A protein and the small-molecule ligand that binds it are described below.
Small molecule (SMILES): CC(=O)N[C@@H](CCC(N)=O)C(=O)N[C@@H](CC1CCCCC1)C(=O)N(C)[C@@H](CC(=O)O)C(=O)N[C@@H](CC(C)C)C(=O)N[C@@H](Cc1ccccc1)C(=O)O

Binding-site contacts:
Ligand atom O contacts residue HIS195 of chain 1.B at 3.7 Å.
Ligand atom O contacts residue MET382 of chain 1.B at 3.3 Å (h-bond).
Ligand atom O contacts residue ARG385 of chain 1.B at 2.7 Å (salt-bridge).
Ligand atom NE2 contacts residue PRO383 of chain 1.B at 3.5 Å (h-bond).
Ligand atom CZ contacts residue PRO262 of chain 1.B at 3.7 Å (hydrophobic).
Ligand atom CG contacts residue HIS195 of chain 1.B at 3.4 Å.
Ligand atom CD1 contacts residue HIS195 of chain 1.B at 3.5 Å.
Ligand atom CE1 contacts residue PRO262 of chain 1.B at 3.8 Å (hydrophobic).
Ligand atom C contacts residue MET382 of chain 1.B at 3.5 Å (hydrophobic).
Ligand atom CA contacts residue MET382 of chain 1.B at 3.8 Å (hydrophobic).
Ligand atom N contacts residue MET382 of chain 1.B at 3.9 Å.
Ligand atom C contacts residue GLY194 of chain 1.B at 3.7 Å.
Ligand atom N contacts residue MET384 of chain 1.B at 3.7 Å.
Ligand atom N contacts residue GLY194 of chain 1.B at 3.0 Å (h-bond).
Ligand atom O contacts residue MET384 of chain 1.B at 3.3 Å.
Ligand atom CD1 contacts residue PRO383 of chain 1.B at 3.4 Å (hydrophobic).
Ligand atom CE1 contacts residue VAL364 of chain 1.B at 3.7 Å (hydrophobic).
Ligand atom CD1 contacts residue ARG196 of chain 1.B at 3.4 Å.
Ligand atom CA contacts residue MET384 of chain 1.B at 3.7 Å (hydrophobic).
Ligand atom CZ contacts residue ARG385 of chain 1.B at 3.5 Å.
Ligand atom O contacts residue MET382 of chain 1.B at 3.3 Å.
Ligand atom C contacts residue MET382 of chain 1.B at 3.5 Å (hydrophobic).
Ligand atom CD1 contacts residue THR192 of chain 1.B at 3.7 Å.
Ligand atom C contacts residue ARG385 of chain 1.B at 3.5 Å.
Ligand atom OD2 contacts residue GLY194 of chain 1.B at 3.1 Å (h-bond).
Ligand atom CB contacts residue PRO383 of chain 1.B at 3.3 Å (hydrophobic).
Ligand atom CG contacts residue HIS195 of chain 1.B at 3.5 Å.
Ligand atom CB contacts residue VAL267 of chain 1.B at 3.9 Å (hydrophobic).
Ligand atom CD2 contacts residue VAL380 of chain 1.B at 3.6 Å (hydrophobic).
Ligand atom NE2 contacts residue MET382 of chain 1.B at 2.9 Å (h-bond).
Ligand atom CG contacts residue GLY194 of chain 1.B at 3.7 Å.
Ligand atom N contacts residue PRO383 of chain 1.B at 3.2 Å (h-bond).
Ligand atom CB contacts residue MET382 of chain 1.B at 3.4 Å (hydrophobic).
Ligand atom CA contacts residue PRO383 of chain 1.B at 3.8 Å (hydrophobic).
Ligand atom CG contacts residue PRO383 of chain 1.B at 3.9 Å (hydrophobic).
Ligand atom CD2 contacts residue HIS195 of chain 1.B at 3.7 Å.
Ligand atom CA contacts residue ARG385 of chain 1.B at 3.8 Å.
Ligand atom CA contacts residue GLY194 of chain 1.B at 3.5 Å.
Ligand atom CD2 contacts residue MET382 of chain 1.B at 3.8 Å (hydrophobic).
Ligand atom C contacts residue MET384 of chain 1.B at 3.6 Å (hydrophobic).

Sequence of chain 1.B:
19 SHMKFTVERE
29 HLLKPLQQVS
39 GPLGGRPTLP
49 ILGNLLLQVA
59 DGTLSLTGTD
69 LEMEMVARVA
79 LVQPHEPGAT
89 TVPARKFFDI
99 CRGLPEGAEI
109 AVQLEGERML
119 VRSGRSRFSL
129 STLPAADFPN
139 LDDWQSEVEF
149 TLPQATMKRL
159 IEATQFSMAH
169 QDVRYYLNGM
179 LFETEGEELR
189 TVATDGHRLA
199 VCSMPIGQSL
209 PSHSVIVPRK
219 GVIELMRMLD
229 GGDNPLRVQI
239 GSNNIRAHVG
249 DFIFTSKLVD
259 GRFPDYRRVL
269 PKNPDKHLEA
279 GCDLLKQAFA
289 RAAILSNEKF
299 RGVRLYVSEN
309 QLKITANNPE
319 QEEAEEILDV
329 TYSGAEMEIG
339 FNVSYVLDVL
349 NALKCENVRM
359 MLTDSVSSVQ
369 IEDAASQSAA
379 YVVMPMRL